Sequence of chain 35.C:
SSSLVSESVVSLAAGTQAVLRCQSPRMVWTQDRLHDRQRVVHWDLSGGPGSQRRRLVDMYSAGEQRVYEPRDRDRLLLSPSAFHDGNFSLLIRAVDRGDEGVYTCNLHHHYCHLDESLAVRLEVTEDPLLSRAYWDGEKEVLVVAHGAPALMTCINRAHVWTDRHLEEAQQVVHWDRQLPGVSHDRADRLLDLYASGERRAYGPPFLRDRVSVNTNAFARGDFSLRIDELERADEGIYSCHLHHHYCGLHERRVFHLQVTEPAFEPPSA

This small molecule binds to this protein.
Small molecule (SMILES): CC(=O)N[C@@H]1[C@@H](O)[C@H](O)[C@@H](CO)O[C@H]1O

Binding-site contacts:
Ligand atom O5 contacts residue ASN87 of chain 35.C at 2.4 Å (h-bond).
Ligand atom C5 contacts residue SER79 of chain 35.C at 4.3 Å.
Ligand atom C4 contacts residue ASN87 of chain 35.C at 4.2 Å.
Ligand atom C3 contacts residue ASN87 of chain 35.C at 3.8 Å.
Ligand atom C7 contacts residue ASN87 of chain 35.C at 3.9 Å.
Ligand atom C6 contacts residue SER79 of chain 35.C at 3.6 Å.
Ligand atom O7 contacts residue ASN87 of chain 35.C at 4.4 Å.
Ligand atom O5 contacts residue SER79 of chain 35.C at 3.8 Å.
Ligand atom N2 contacts residue ASN87 of chain 35.C at 2.9 Å (h-bond).
Ligand atom C5 contacts residue ASN87 of chain 35.C at 3.7 Å.
Ligand atom O6 contacts residue SER79 of chain 35.C at 2.5 Å (h-bond).
Ligand atom O6 contacts residue LEU91 of chain 35.C at 3.9 Å.
Ligand atom C1 contacts residue ASN87 of chain 35.C at 1.4 Å.
Ligand atom C8 contacts residue ILE155 of chain 35.C at 3.7 Å (hydrophobic).
Ligand atom C2 contacts residue ASN87 of chain 35.C at 2.5 Å.